Binding-site contacts:
Ligand atom C16 contacts residue VAL242 of chain 1.A at 3.4 Å (hydrophobic).
Ligand atom C18 contacts residue TYR18 of chain 1.B at 3.6 Å (hydrophobic).
Ligand atom C27 contacts residue PHE193 of chain 1.A at 3.4 Å (hydrophobic).
Ligand atom C29 contacts residue TYR18 of chain 1.B at 3.6 Å (hydrophobic).
Ligand atom C21 contacts residue TYR18 of chain 1.B at 3.6 Å (hydrophobic).
Ligand atom C20 contacts residue PHE193 of chain 1.A at 3.5 Å (hydrophobic).
Ligand atom C15 contacts residue VAL242 of chain 1.A at 3.4 Å (hydrophobic).
Ligand atom C16 contacts residue SER241 of chain 1.A at 3.6 Å.
Ligand atom N28 contacts residue PHE193 of chain 1.A at 3.4 Å.
Ligand atom C14 contacts residue VAL242 of chain 1.A at 3.5 Å (hydrophobic).
Ligand atom N24 contacts residue PHE193 of chain 1.A at 3.4 Å (h-bond).
Ligand atom O19 contacts residue ALA244 of chain 1.A at 3.2 Å.
Ligand atom N24 contacts residue ARG196 of chain 1.A at 3.2 Å (salt-bridge).
Ligand atom O9 contacts residue ILE351 of chain 1.A at 3.6 Å.
Ligand atom O8 contacts residue ILE309 of chain 1.A at 3.5 Å.
Ligand atom C6 contacts residue ILE309 of chain 1.A at 3.6 Å (hydrophobic).
Ligand atom C16 contacts residue ASP219 of chain 1.A at 3.6 Å.
Ligand atom F33 contacts residue TYR188 of chain 1.A at 3.1 Å.
Ligand atom C22 contacts residue PHE193 of chain 1.A at 3.6 Å (hydrophobic).
Ligand atom N17 contacts residue TYR18 of chain 1.B at 3.5 Å.
Ligand atom C16 contacts residue ALA244 of chain 1.A at 3.5 Å (hydrophobic).
Ligand atom C22 contacts residue TYR18 of chain 1.B at 3.6 Å (hydrophobic).
Ligand atom F32 contacts residue TYR188 of chain 1.A at 3.5 Å.
Ligand atom C29 contacts residue PHE193 of chain 1.A at 3.3 Å (hydrophobic).
Ligand atom F31 contacts residue TYR240 of chain 1.A at 3.4 Å.
Ligand atom C29 contacts residue ARG311 of chain 1.A at 3.6 Å.
Ligand atom C27 contacts residue TYR18 of chain 1.B at 3.5 Å (hydrophobic).
Ligand atom N28 contacts residue ARG311 of chain 1.A at 3.4 Å.
Ligand atom C21 contacts residue ASP219 of chain 1.A at 3.2 Å.
Ligand atom C20 contacts residue TYR18 of chain 1.B at 3.6 Å (hydrophobic).
Ligand atom F32 contacts residue HIS191 of chain 1.A at 3.6 Å.
Ligand atom F31 contacts residue VAL242 of chain 1.A at 3.5 Å.
Ligand atom C12 contacts residue HIS191 of chain 1.A at 3.4 Å.
Ligand atom N17 contacts residue ASP219 of chain 1.A at 2.8 Å (salt-bridge).
Ligand atom C23 contacts residue ARG196 of chain 1.A at 3.6 Å.
Ligand atom F32 contacts residue TYR240 of chain 1.A at 3.2 Å.
Ligand atom C11 contacts residue HIS191 of chain 1.A at 3.2 Å.
Ligand atom F32 contacts residue GLY217 of chain 1.A at 3.5 Å.
Ligand atom F31 contacts residue SER241 of chain 1.A at 3.2 Å.
Ligand atom C23 contacts residue PHE193 of chain 1.A at 3.6 Å (hydrophobic).

Sequence of chain 1.A:
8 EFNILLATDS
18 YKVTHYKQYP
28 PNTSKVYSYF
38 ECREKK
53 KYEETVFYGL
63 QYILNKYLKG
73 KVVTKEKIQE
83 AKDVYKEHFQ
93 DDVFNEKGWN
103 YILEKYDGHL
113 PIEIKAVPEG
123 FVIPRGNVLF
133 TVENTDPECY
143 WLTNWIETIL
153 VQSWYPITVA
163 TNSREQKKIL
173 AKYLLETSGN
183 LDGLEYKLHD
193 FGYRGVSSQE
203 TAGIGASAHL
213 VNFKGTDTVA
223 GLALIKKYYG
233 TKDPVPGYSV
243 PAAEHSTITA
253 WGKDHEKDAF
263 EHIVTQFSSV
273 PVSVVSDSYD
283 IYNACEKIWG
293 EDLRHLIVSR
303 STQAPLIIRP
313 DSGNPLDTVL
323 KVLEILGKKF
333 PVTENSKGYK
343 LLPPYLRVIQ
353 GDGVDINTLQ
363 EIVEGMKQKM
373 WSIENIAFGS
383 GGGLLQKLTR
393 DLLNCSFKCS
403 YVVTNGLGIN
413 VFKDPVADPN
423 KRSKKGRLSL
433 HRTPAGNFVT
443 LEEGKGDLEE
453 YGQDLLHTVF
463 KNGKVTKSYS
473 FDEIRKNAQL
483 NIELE

A protein and the small-molecule ligand that binds it are described below.
Small molecule (SMILES): O=C(NCc1ccc(S(=O)(=O)c2cccc(C(F)(F)F)c2)cc1)c1cnc2n[nH]cc2c1

Sequence of chain 1.B:
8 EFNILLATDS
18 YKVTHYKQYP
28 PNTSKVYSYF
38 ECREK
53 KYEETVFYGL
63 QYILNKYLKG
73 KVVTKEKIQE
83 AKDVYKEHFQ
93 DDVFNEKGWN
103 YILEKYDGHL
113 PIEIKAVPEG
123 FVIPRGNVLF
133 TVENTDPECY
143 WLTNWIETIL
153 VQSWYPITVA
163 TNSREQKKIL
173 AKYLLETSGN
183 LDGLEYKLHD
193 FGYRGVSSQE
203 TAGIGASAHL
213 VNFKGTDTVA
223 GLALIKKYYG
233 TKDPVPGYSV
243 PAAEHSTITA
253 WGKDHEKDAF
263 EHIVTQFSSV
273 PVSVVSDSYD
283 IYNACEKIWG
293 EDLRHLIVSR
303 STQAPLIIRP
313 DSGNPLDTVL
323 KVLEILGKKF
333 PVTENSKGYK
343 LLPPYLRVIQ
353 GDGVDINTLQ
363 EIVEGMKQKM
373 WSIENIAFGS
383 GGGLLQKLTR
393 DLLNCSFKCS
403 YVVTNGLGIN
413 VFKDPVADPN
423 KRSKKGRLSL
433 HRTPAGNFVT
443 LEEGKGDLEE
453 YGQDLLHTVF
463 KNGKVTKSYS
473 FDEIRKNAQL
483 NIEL